The small molecule below binds the protein below.
Small molecule (SMILES): C[C@@H]1N[C@H](CNC(=O)Cc2c[nH]c3ccccc23)[C@@H](O)[C@H](O)[C@@H]1O

Sequence of chain 1.A:
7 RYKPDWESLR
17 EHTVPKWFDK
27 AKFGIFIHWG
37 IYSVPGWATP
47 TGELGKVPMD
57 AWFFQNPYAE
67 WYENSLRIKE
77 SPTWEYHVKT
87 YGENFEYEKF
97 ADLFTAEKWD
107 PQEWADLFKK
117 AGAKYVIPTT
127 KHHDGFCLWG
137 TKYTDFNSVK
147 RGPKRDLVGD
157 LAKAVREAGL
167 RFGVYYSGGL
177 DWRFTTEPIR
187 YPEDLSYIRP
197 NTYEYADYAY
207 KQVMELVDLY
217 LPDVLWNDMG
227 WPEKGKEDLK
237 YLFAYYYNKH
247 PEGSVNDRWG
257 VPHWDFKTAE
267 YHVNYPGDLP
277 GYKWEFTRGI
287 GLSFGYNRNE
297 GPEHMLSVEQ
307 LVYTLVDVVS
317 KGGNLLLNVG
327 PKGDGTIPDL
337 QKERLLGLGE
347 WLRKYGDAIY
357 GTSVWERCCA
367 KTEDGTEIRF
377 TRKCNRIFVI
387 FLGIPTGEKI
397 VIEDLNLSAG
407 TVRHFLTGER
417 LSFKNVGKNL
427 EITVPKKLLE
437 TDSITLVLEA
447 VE

Binding-site contacts:
Ligand atom OAC contacts residue HIS128 of chain 1.A at 3.0 Å (h-bond).
Ligand atom OAD contacts residue TRP67 of chain 1.A at 2.9 Å (h-bond).
Ligand atom CAT contacts residue ASP224 of chain 1.A at 3.7 Å.
Ligand atom NAN contacts residue GLU266 of chain 1.A at 2.9 Å (salt-bridge).
Ligand atom OAE contacts residue TRP67 of chain 1.A at 3.2 Å (h-bond).
Ligand atom CAV contacts residue GLU66 of chain 1.A at 3.6 Å.
Ligand atom OAC contacts residue HIS34 of chain 1.A at 2.6 Å (h-bond).
Ligand atom OAB contacts residue GLU266 of chain 1.A at 3.4 Å (salt-bridge).
Ligand atom CAJ contacts residue ARG254 of chain 1.A at 3.4 Å.
Ligand atom OAE contacts residue HIS128 of chain 1.A at 2.8 Å (h-bond).
Ligand atom CAV contacts residue HIS34 of chain 1.A at 3.4 Å.
Ligand atom OAC contacts residue ASP224 of chain 1.A at 3.4 Å (salt-bridge).
Ligand atom CAK contacts residue GLU266 of chain 1.A at 3.8 Å.
Ligand atom NAM contacts residue ASP224 of chain 1.A at 3.7 Å.
Ligand atom NAM contacts residue GLU266 of chain 1.A at 3.1 Å (salt-bridge).
Ligand atom OAC contacts residue TYR171 of chain 1.A at 3.5 Å (h-bond).
Ligand atom CAV contacts residue PHE290 of chain 1.A at 3.8 Å (hydrophobic).
Ligand atom OAE contacts residue GLU66 of chain 1.A at 2.5 Å (salt-bridge).
Ligand atom CAU contacts residue ASP224 of chain 1.A at 3.3 Å.
Ligand atom CAG contacts residue MET225 of chain 1.A at 3.4 Å (hydrophobic).
Ligand atom OAE contacts residue HIS129 of chain 1.A at 3.7 Å.
Ligand atom OAD contacts residue HIS129 of chain 1.A at 2.8 Å (h-bond).
Ligand atom CAW contacts residue HIS129 of chain 1.A at 3.4 Å.
Ligand atom CAX contacts residue GLU66 of chain 1.A at 3.1 Å.
Ligand atom CAT contacts residue GLU266 of chain 1.A at 3.3 Å.
Ligand atom CAA contacts residue PHE32 of chain 1.A at 3.7 Å (hydrophobic).
Ligand atom NAO contacts residue ARG254 of chain 1.A at 3.5 Å.
Ligand atom CAX contacts residue TYR64 of chain 1.A at 3.8 Å (hydrophobic).
Ligand atom CAI contacts residue MET225 of chain 1.A at 3.6 Å (hydrophobic).
Ligand atom CAU contacts residue GLU266 of chain 1.A at 3.1 Å.
Ligand atom CAR contacts residue ARG254 of chain 1.A at 3.8 Å.
Ligand atom CAA contacts residue HIS34 of chain 1.A at 3.8 Å.
Ligand atom NAM contacts residue ARG254 of chain 1.A at 3.2 Å (salt-bridge).
Ligand atom CAP contacts residue GLU266 of chain 1.A at 3.4 Å.
Ligand atom CAW contacts residue ASP224 of chain 1.A at 3.3 Å.
Ligand atom CAK contacts residue ASP224 of chain 1.A at 3.2 Å.
Ligand atom CAA contacts residue PHE290 of chain 1.A at 3.5 Å (hydrophobic).
Ligand atom NAN contacts residue ASP224 of chain 1.A at 2.7 Å (salt-bridge).
Ligand atom NAN contacts residue ARG254 of chain 1.A at 3.5 Å (salt-bridge).
Ligand atom CAT contacts residue PHE290 of chain 1.A at 3.7 Å (hydrophobic).